Binding-site contacts:
Ligand atom C1 contacts residue ASN154 of chain 26.A at 1.4 Å.
Ligand atom N2 contacts residue ASN154 of chain 26.A at 2.9 Å (h-bond).
Ligand atom C8 contacts residue ASN157 of chain 26.A at 3.9 Å.
Ligand atom C4 contacts residue ASN154 of chain 26.A at 4.2 Å.
Ligand atom C6 contacts residue THR156 of chain 26.A at 4.0 Å.
Ligand atom C8 contacts residue THR156 of chain 26.A at 4.5 Å.
Ligand atom C6 contacts residue MET151 of chain 26.A at 4.5 Å (hydrophobic).
Ligand atom C6 contacts residue ASN157 of chain 26.A at 3.5 Å.
Ligand atom C4 contacts residue MET151 of chain 26.A at 3.9 Å (hydrophobic).
Ligand atom C5 contacts residue MET151 of chain 26.A at 3.8 Å (hydrophobic).
Ligand atom C2 contacts residue MET151 of chain 26.A at 4.2 Å (hydrophobic).
Ligand atom O7 contacts residue THR156 of chain 26.A at 4.5 Å.
Ligand atom O6 contacts residue MET151 of chain 26.A at 4.2 Å.
Ligand atom C5 contacts residue THR156 of chain 26.A at 4.2 Å.
Ligand atom C6 contacts residue ASP161 of chain 26.A at 3.6 Å.
Ligand atom C1 contacts residue GLY150 of chain 26.A at 3.9 Å.
Ligand atom O5 contacts residue THR156 of chain 26.A at 4.0 Å.
Ligand atom C7 contacts residue ASN154 of chain 26.A at 3.7 Å.
Ligand atom O5 contacts residue ASN157 of chain 26.A at 4.3 Å.
Ligand atom O5 contacts residue THR156 of chain 26.A at 4.0 Å.
Ligand atom C7 contacts residue GLY150 of chain 26.A at 3.1 Å.
Ligand atom C2 contacts residue ASN154 of chain 26.A at 2.4 Å.
Ligand atom O7 contacts residue HIS148 of chain 26.A at 3.6 Å (h-bond).
Ligand atom C6 contacts residue THR156 of chain 26.A at 3.7 Å.
Ligand atom O6 contacts residue THR156 of chain 26.A at 4.5 Å.
Ligand atom C1 contacts residue THR156 of chain 26.A at 4.3 Å.
Ligand atom C3 contacts residue MET151 of chain 26.A at 4.0 Å (hydrophobic).
Ligand atom C5 contacts residue THR156 of chain 26.A at 3.9 Å.
Ligand atom O5 contacts residue ASN154 of chain 26.A at 2.3 Å (h-bond).
Ligand atom O7 contacts residue GLY150 of chain 26.A at 2.9 Å (h-bond).
Ligand atom C3 contacts residue ASN154 of chain 26.A at 3.8 Å.
Ligand atom C2 contacts residue GLY150 of chain 26.A at 3.8 Å.
Ligand atom C1 contacts residue MET151 of chain 26.A at 4.1 Å (hydrophobic).
Ligand atom O7 contacts residue ASN154 of chain 26.A at 4.0 Å.
Ligand atom O5 contacts residue MET151 of chain 26.A at 3.9 Å.
Ligand atom C5 contacts residue ASN154 of chain 26.A at 3.6 Å.
Ligand atom C8 contacts residue GLY150 of chain 26.A at 3.8 Å.
Ligand atom N2 contacts residue GLY150 of chain 26.A at 3.5 Å (h-bond).

Sequence of chain 26.A:
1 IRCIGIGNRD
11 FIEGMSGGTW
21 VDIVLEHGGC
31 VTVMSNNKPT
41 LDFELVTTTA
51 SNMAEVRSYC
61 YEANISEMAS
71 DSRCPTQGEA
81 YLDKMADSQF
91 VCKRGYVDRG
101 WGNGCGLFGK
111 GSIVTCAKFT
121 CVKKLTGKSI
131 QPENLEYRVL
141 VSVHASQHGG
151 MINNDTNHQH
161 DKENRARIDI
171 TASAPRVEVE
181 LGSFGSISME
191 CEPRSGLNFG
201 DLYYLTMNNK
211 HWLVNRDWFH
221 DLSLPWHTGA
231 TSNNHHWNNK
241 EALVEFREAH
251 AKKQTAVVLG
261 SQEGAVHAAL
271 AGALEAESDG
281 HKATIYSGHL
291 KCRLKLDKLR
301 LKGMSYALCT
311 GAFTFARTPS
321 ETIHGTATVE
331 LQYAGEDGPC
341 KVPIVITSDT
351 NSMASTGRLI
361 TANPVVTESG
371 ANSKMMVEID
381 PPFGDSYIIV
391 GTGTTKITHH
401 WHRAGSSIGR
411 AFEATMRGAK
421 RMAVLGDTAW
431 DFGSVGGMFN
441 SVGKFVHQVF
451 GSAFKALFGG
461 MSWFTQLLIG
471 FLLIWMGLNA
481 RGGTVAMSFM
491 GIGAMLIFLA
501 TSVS

The protein below binds the small molecule below.
Small molecule (SMILES): CC(=O)N[C@H]1[C@H](O[C@H]2[C@H](O)[C@@H](NC(C)=O)CO[C@@H]2CO[C@@H]2O[C@@H](C)[C@@H](O)[C@@H](O)[C@@H]2O)O[C@H](CO)[C@@H](O)[C@@H]1O